The small molecule below binds the protein below.
Small molecule (SMILES): CCN1c2c(F)ccc(F)c2C(N)=NC12CCN(C(=O)C1=CN=C(C#N)CC1)CC2

Sequence of chain 2.B:
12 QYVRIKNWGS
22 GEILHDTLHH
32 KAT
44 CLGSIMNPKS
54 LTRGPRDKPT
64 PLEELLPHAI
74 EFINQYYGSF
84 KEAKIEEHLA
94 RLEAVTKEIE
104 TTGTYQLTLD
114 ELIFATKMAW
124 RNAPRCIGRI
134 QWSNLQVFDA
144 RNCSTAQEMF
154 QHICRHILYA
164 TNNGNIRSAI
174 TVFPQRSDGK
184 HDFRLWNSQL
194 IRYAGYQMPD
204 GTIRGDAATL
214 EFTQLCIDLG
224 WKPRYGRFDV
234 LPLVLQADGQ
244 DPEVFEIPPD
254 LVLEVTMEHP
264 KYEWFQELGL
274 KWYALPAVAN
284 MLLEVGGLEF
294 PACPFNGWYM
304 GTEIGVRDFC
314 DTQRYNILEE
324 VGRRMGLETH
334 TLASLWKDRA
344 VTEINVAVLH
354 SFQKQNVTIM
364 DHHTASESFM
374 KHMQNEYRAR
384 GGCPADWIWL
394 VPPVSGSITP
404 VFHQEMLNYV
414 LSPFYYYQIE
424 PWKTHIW

Binding-site contacts:
Ligand atom N26 contacts residue ARG317 of chain 2.B at 3.4 Å (salt-bridge).
Ligand atom C7 contacts residue GLU306 of chain 2.B at 3.5 Å.
Ligand atom C1 contacts residue HEM1 of chain 2.F at 3.4 Å.
Ligand atom F10 contacts residue VAL281 of chain 2.B at 2.8 Å.
Ligand atom C22 contacts residue ARG195 of chain 2.B at 3.1 Å.
Ligand atom C15 contacts residue GLU306 of chain 2.B at 3.3 Å.
Ligand atom C20 contacts residue ARG195 of chain 2.B at 3.3 Å.
Ligand atom C3 contacts residue GLY300 of chain 2.B at 3.3 Å.
Ligand atom N26 contacts residue ARG195 of chain 2.B at 3.6 Å (salt-bridge).
Ligand atom O17 contacts residue GLN192 of chain 2.B at 3.5 Å.
Ligand atom F9 contacts residue GLY300 of chain 2.B at 3.2 Å.
Ligand atom N8 contacts residue HEM1 of chain 2.F at 3.5 Å.
Ligand atom N18 contacts residue GLU306 of chain 2.B at 2.6 Å (salt-bridge).
Ligand atom C3 contacts residue HEM1 of chain 2.F at 3.3 Å.
Ligand atom C2 contacts residue HEM1 of chain 2.F at 3.3 Å.
Ligand atom C25 contacts residue ARG317 of chain 2.B at 3.0 Å.
Ligand atom C8 contacts residue HEM1 of chain 2.F at 3.2 Å.
Ligand atom C13 contacts residue VAL281 of chain 2.B at 3.4 Å (hydrophobic).
Ligand atom F10 contacts residue HEM1 of chain 2.F at 3.3 Å.
Ligand atom C25 contacts residue ARG195 of chain 2.B at 3.0 Å.
Ligand atom C4 contacts residue HEM1 of chain 2.F at 3.4 Å.
Ligand atom C19 contacts residue GLN192 of chain 2.B at 3.6 Å.
Ligand atom C22 contacts residue ARG317 of chain 2.B at 3.3 Å.
Ligand atom N21 contacts residue ARG195 of chain 2.B at 2.9 Å (salt-bridge).
Ligand atom C5 contacts residue GLU306 of chain 2.B at 3.2 Å.
Ligand atom C15 contacts residue HEM1 of chain 2.F at 3.2 Å.
Ligand atom N6 contacts residue GLU306 of chain 2.B at 2.5 Å (salt-bridge).
Ligand atom F9 contacts residue HEM1 of chain 2.F at 3.4 Å.
Ligand atom C12 contacts residue PRO279 of chain 2.B at 3.6 Å (hydrophobic).
Ligand atom C1 contacts residue VAL281 of chain 2.B at 3.5 Å (hydrophobic).
Ligand atom O17 contacts residue TYR302 of chain 2.B at 3.3 Å (h-bond).
Ligand atom C20 contacts residue TYR276 of chain 2.B at 3.5 Å (hydrophobic).
Ligand atom F9 contacts residue TRP301 of chain 2.B at 3.0 Å.
Ligand atom O17 contacts residue TYR276 of chain 2.B at 2.6 Å (h-bond).
Ligand atom N18 contacts residue TRP301 of chain 2.B at 3.0 Å (h-bond).
Ligand atom C13 contacts residue HEM1 of chain 2.F at 3.5 Å.
Ligand atom C24 contacts residue GLN192 of chain 2.B at 3.2 Å.
Ligand atom C14 contacts residue GLU306 of chain 2.B at 3.3 Å.
Ligand atom N21 contacts residue ARG317 of chain 2.B at 2.9 Å (salt-bridge).
Ligand atom F9 contacts residue PRO279 of chain 2.B at 3.5 Å.